Binding-site contacts:
Ligand atom C21 contacts residue VAL29 of chain 1.B at 3.8 Å (hydrophobic).
Ligand atom C05 contacts residue ASP87 of chain 1.B at 3.8 Å.
Ligand atom C26 contacts residue PRO24 of chain 1.B at 3.9 Å (hydrophobic).
Ligand atom C17 contacts residue ILE88 of chain 1.B at 3.7 Å (hydrophobic).
Ligand atom N18 contacts residue ASN82 of chain 1.B at 2.9 Å (h-bond).
Ligand atom C23 contacts residue PRO24 of chain 1.B at 3.4 Å (hydrophobic).
Ligand atom N28 contacts residue ASP87 of chain 1.B at 3.0 Å (salt-bridge).
Ligand atom C27 contacts residue MET91 of chain 1.B at 3.9 Å (hydrophobic).
Ligand atom C26 contacts residue TRP23 of chain 1.B at 3.8 Å (hydrophobic).
Ligand atom C37 contacts residue LEU90 of chain 1.B at 3.9 Å (hydrophobic).
Ligand atom C33 contacts residue MET91 of chain 1.B at 3.9 Å (hydrophobic).
Ligand atom O20 contacts residue TYR39 of chain 1.B at 3.5 Å.
Ligand atom C17 contacts residue ASN82 of chain 1.B at 3.7 Å.
Ligand atom C35 contacts residue LEU90 of chain 1.B at 3.9 Å (hydrophobic).
Ligand atom C26 contacts residue MET91 of chain 1.B at 3.7 Å (hydrophobic).
Ligand atom C25 contacts residue LEU34 of chain 1.B at 3.7 Å (hydrophobic).
Ligand atom N42 contacts residue ASP87 of chain 1.B at 3.3 Å.
Ligand atom C13 contacts residue LEU34 of chain 1.B at 3.9 Å (hydrophobic).
Ligand atom C17 contacts residue LEU36 of chain 1.B at 3.8 Å (hydrophobic).
Ligand atom N18 contacts residue LEU36 of chain 1.B at 3.9 Å.
Ligand atom C32 contacts residue MET91 of chain 1.B at 3.7 Å (hydrophobic).
Ligand atom C25 contacts residue ILE88 of chain 1.B at 3.8 Å (hydrophobic).
Ligand atom O12 contacts residue TRP23 of chain 1.B at 3.6 Å.
Ligand atom C19 contacts residue ASN82 of chain 1.B at 3.5 Å.
Ligand atom C39 contacts residue LEU90 of chain 1.B at 3.9 Å (hydrophobic).
Ligand atom C16 contacts residue ASN82 of chain 1.B at 3.6 Å.
Ligand atom C07 contacts residue ASP87 of chain 1.B at 3.8 Å.
Ligand atom C31 contacts residue MET91 of chain 1.B at 3.9 Å (hydrophobic).
Ligand atom C24 contacts residue ILE88 of chain 1.B at 3.7 Å (hydrophobic).
Ligand atom C33 contacts residue PHE21 of chain 1.B at 3.5 Å (hydrophobic).
Ligand atom O20 contacts residue ASN82 of chain 1.B at 2.9 Å (h-bond).
Ligand atom C36 contacts residue LEU90 of chain 1.B at 3.8 Å (hydrophobic).
Ligand atom C40 contacts residue PHE21 of chain 1.B at 3.7 Å (hydrophobic).
Ligand atom C16 contacts residue ILE88 of chain 1.B at 3.9 Å (hydrophobic).
Ligand atom C06 contacts residue ASP87 of chain 1.B at 3.5 Å.
Ligand atom C40 contacts residue LEU90 of chain 1.B at 3.8 Å (hydrophobic).
Ligand atom C41 contacts residue ASP87 of chain 1.B at 3.7 Å.
Ligand atom C27 contacts residue TRP23 of chain 1.B at 3.8 Å (hydrophobic).
Ligand atom C32 contacts residue PHE21 of chain 1.B at 3.9 Å (hydrophobic).
Ligand atom C29 contacts residue MET91 of chain 1.B at 3.8 Å (hydrophobic).

This protein binds this small molecule.
Small molecule (SMILES): CNC(=O)[C@@H](CC1CCN(C(=O)Cc2ccc3[nH]c(=O)cc(C)c3c2)CC1)NC(=O)c1ccc(-c2ccccc2)cn1

Sequence of chain 1.B:
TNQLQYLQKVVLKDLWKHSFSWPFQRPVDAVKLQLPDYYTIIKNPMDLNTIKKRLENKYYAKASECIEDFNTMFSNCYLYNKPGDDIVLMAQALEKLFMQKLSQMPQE